A small-molecule ligand and the protein it binds are described below.
Small molecule (SMILES): CC(=O)N[C@H]1[C@H](OC[C@H]2O[C@@H](O[C@H]3[C@H](O)[C@@H](O)[C@H](O)O[C@@H]3CO)[C@H](O)[C@@H](O)[C@H]2O)O[C@H](CO)[C@@H](O)[C@@H]1O

Binding-site contacts:
Ligand atom C7 contacts residue ASP204 of chain 1.A at 3.6 Å.
Ligand atom O3 contacts residue GLY200 of chain 1.A at 3.6 Å.
Ligand atom C3 contacts residue TRP199 of chain 1.A at 3.9 Å (hydrophobic).
Ligand atom O4 contacts residue ASP203 of chain 1.A at 2.6 Å (salt-bridge).
Ligand atom O4 contacts residue GOL1 of chain 1.I at 3.3 Å.
Ligand atom O7 contacts residue TRP199 of chain 1.A at 3.8 Å.
Ligand atom O4 contacts residue TRP199 of chain 1.A at 3.7 Å.
Ligand atom C3 contacts residue TYR171 of chain 1.A at 3.7 Å (hydrophobic).
Ligand atom C4 contacts residue ASP203 of chain 1.A at 3.6 Å.
Ligand atom O4 contacts residue ARG244 of chain 1.A at 3.1 Å (salt-bridge).
Ligand atom O7 contacts residue ARG244 of chain 1.A at 2.8 Å (salt-bridge).
Ligand atom C7 contacts residue ARG244 of chain 1.A at 3.8 Å.
Ligand atom O7 contacts residue GLY201 of chain 1.A at 3.9 Å.
Ligand atom O3 contacts residue PHE245 of chain 1.A at 3.6 Å.
Ligand atom C8 contacts residue ASP204 of chain 1.A at 3.4 Å.
Ligand atom O3 contacts residue GOL1 of chain 1.I at 3.3 Å.
Ligand atom C3 contacts residue ASP204 of chain 1.A at 3.8 Å.
Ligand atom C6 contacts residue TYR174 of chain 1.A at 3.7 Å (hydrophobic).
Ligand atom C5 contacts residue TYR171 of chain 1.A at 3.7 Å (hydrophobic).
Ligand atom O3 contacts residue ASP203 of chain 1.A at 2.6 Å (salt-bridge).
Ligand atom C4 contacts residue GOL1 of chain 1.I at 3.8 Å.
Ligand atom O2 contacts residue LYS164 of chain 1.A at 3.2 Å (salt-bridge).
Ligand atom C3 contacts residue ASP203 of chain 1.A at 3.3 Å.
Ligand atom N2 contacts residue GLY201 of chain 1.A at 3.6 Å (h-bond).
Ligand atom O4 contacts residue TRP199 of chain 1.A at 3.8 Å.
Ligand atom C7 contacts residue GLY201 of chain 1.A at 3.5 Å.
Ligand atom O2 contacts residue PHE165 of chain 1.A at 3.9 Å.
Ligand atom O5 contacts residue TRP199 of chain 1.A at 3.9 Å.
Ligand atom O6 contacts residue TRP199 of chain 1.A at 3.8 Å.
Ligand atom C6 contacts residue PHE165 of chain 1.A at 3.5 Å (hydrophobic).
Ligand atom O3 contacts residue TRP199 of chain 1.A at 3.7 Å.
Ligand atom O4 contacts residue PHE245 of chain 1.A at 3.9 Å.
Ligand atom C1 contacts residue TYR171 of chain 1.A at 3.6 Å (hydrophobic).
Ligand atom O4 contacts residue TYR174 of chain 1.A at 3.3 Å.
Ligand atom O3 contacts residue ARG244 of chain 1.A at 3.5 Å (salt-bridge).
Ligand atom C8 contacts residue GLY201 of chain 1.A at 3.6 Å.
Ligand atom N2 contacts residue ASP204 of chain 1.A at 2.8 Å (salt-bridge).
Ligand atom O3 contacts residue GLY201 of chain 1.A at 2.8 Å (h-bond).
Ligand atom C2 contacts residue ASP204 of chain 1.A at 3.8 Å.
Ligand atom O6 contacts residue PHE165 of chain 1.A at 3.6 Å.

Sequence of chain 1.A:
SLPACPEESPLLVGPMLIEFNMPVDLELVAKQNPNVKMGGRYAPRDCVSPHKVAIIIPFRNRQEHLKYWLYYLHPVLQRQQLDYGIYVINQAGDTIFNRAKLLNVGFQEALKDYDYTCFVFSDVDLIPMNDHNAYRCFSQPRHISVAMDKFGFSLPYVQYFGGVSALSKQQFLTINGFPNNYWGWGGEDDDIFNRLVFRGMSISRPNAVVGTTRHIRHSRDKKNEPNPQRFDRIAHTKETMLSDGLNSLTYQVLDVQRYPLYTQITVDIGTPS